This small molecule binds to this protein.
Small molecule (SMILES): NCCOP(=O)(O)O

Binding-site contacts:
Ligand atom O3 contacts residue HIS162 of chain 1.B at 2.5 Å (h-bond).
Ligand atom O4 contacts residue TYR119 of chain 1.B at 3.5 Å (h-bond).
Ligand atom O1 contacts residue HIS162 of chain 1.B at 3.8 Å.
Ligand atom O2 contacts residue SER152 of chain 1.B at 2.6 Å (h-bond).
Ligand atom CB contacts residue TYR119 of chain 1.B at 3.9 Å (hydrophobic).
Ligand atom O2 contacts residue TYR172 of chain 1.B at 3.6 Å.
Ligand atom P contacts residue TYR172 of chain 1.B at 3.8 Å.
Ligand atom O3 contacts residue TYR172 of chain 1.B at 2.5 Å (h-bond).
Ligand atom P contacts residue HIS162 of chain 1.B at 3.7 Å.
Ligand atom O4 contacts residue SER152 of chain 1.B at 4.2 Å.
Ligand atom CB contacts residue LEU20 of chain 1.B at 3.9 Å (hydrophobic).
Ligand atom N contacts residue LEU20 of chain 1.B at 4.1 Å.
Ligand atom N contacts residue TYR119 of chain 1.B at 3.0 Å (h-bond).
Ligand atom O2 contacts residue MET118 of chain 1.B at 3.7 Å.
Ligand atom CB contacts residue TRP115 of chain 1.B at 3.6 Å (hydrophobic).
Ligand atom O1 contacts residue SER152 of chain 1.B at 2.6 Å (h-bond).
Ligand atom O1 contacts residue PRO151 of chain 1.B at 4.0 Å.
Ligand atom O3 contacts residue MET118 of chain 1.B at 4.1 Å.
Ligand atom P contacts residue PRO151 of chain 1.B at 4.1 Å.
Ligand atom P contacts residue SER152 of chain 1.B at 3.5 Å.
Ligand atom O4 contacts residue MET118 of chain 1.B at 3.6 Å.
Ligand atom O3 contacts residue PRO151 of chain 1.B at 3.7 Å.
Ligand atom N contacts residue SAH1 of chain 1.F at 3.9 Å.
Ligand atom CB contacts residue MET18 of chain 1.B at 3.7 Å (hydrophobic).
Ligand atom O1 contacts residue THR153 of chain 1.B at 4.0 Å.
Ligand atom CA contacts residue SER147 of chain 1.B at 4.1 Å.
Ligand atom P contacts residue SER147 of chain 1.B at 4.0 Å.
Ligand atom CA contacts residue SER152 of chain 1.B at 3.6 Å.
Ligand atom CA contacts residue LEU20 of chain 1.B at 4.3 Å (hydrophobic).
Ligand atom O4 contacts residue LEU20 of chain 1.B at 3.7 Å.
Ligand atom O2 contacts residue PRO151 of chain 1.B at 3.4 Å.
Ligand atom N contacts residue MET18 of chain 1.B at 3.8 Å.
Ligand atom CA contacts residue TYR119 of chain 1.B at 4.2 Å (hydrophobic).
Ligand atom P contacts residue MET118 of chain 1.B at 4.0 Å.
Ligand atom N contacts residue TRP115 of chain 1.B at 3.3 Å.
Ligand atom O2 contacts residue SER147 of chain 1.B at 2.6 Å (h-bond).
Ligand atom O4 contacts residue SER147 of chain 1.B at 4.2 Å.
Ligand atom CA contacts residue MET19 of chain 1.B at 4.0 Å (hydrophobic).
Ligand atom CA contacts residue TRP115 of chain 1.B at 3.7 Å (hydrophobic).
Ligand atom CB contacts residue MET19 of chain 1.B at 3.6 Å (hydrophobic).

Sequence of chain 1.B:
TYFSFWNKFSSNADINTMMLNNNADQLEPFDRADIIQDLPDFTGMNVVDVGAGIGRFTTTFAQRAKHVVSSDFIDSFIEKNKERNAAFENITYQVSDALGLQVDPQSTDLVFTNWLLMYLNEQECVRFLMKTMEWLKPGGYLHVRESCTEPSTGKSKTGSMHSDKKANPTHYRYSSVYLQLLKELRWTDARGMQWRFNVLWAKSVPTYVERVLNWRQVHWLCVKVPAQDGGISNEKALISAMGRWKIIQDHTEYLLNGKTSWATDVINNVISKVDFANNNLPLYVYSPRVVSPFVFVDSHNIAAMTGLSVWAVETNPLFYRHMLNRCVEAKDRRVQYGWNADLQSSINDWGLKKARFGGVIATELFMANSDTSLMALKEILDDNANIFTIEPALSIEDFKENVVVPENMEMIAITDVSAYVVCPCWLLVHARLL